A protein and the small-molecule ligand that binds it are described below.
Small molecule (SMILES): CC(C)[C@H](NC(=O)COc1ccccc1)C(=O)N[C@@H](Cc1ccccc1)[C@@H](O)[C@H]1O[C@@H]1Cc1ccccc1

Binding-site contacts:
Ligand atom C25 contacts residue ASP25 of chain 1.A at 3.5 Å.
Ligand atom O1 contacts residue ALA28 of chain 1.A at 3.5 Å.
Ligand atom C30 contacts residue PRO81 of chain 1.A at 3.5 Å (hydrophobic).
Ligand atom C8 contacts residue GLY48 of chain 1.A at 3.5 Å.
Ligand atom O4 contacts residue GLY27 of chain 1.A at 3.5 Å.
Ligand atom C24 contacts residue ASP25 of chain 1.A at 3.6 Å.
Ligand atom O1 contacts residue ASP29 of chain 1.A at 2.8 Å (salt-bridge).
Ligand atom C2 contacts residue ARG8 of chain 1.B at 3.7 Å.
Ligand atom C22 contacts residue ASP25 of chain 1.A at 3.5 Å.
Ligand atom C25 contacts residue GLY27 of chain 1.B at 3.6 Å.
Ligand atom N2 contacts residue GLY27 of chain 1.A at 3.1 Å (h-bond).
Ligand atom C15 contacts residue GLY27 of chain 1.A at 3.5 Å.
Ligand atom C18 contacts residue VAL82 of chain 1.B at 3.5 Å (hydrophobic).
Ligand atom C18 contacts residue PRO81 of chain 1.B at 3.6 Å (hydrophobic).
Ligand atom C27 contacts residue GLY27 of chain 1.B at 3.6 Å.
Ligand atom C23 contacts residue ASP25 of chain 1.A at 3.1 Å.
Ligand atom C11 contacts residue ILE84 of chain 1.A at 3.7 Å (hydrophobic).
Ligand atom C6 contacts residue PRO81 of chain 1.B at 3.7 Å (hydrophobic).
Ligand atom N1 contacts residue GLY48 of chain 1.A at 3.0 Å (h-bond).
Ligand atom O3 contacts residue GLY48 of chain 1.A at 3.7 Å.
Ligand atom C15 contacts residue ILE84 of chain 1.B at 3.6 Å (hydrophobic).
Ligand atom C24 contacts residue GLY27 of chain 1.B at 3.2 Å.
Ligand atom C2 contacts residue ASP29 of chain 1.A at 3.7 Å.
Ligand atom O2 contacts residue GLY48 of chain 1.A at 3.1 Å (h-bond).
Ligand atom C16 contacts residue ILE84 of chain 1.B at 3.5 Å (hydrophobic).
Ligand atom C7 contacts residue PRO81 of chain 1.B at 3.6 Å (hydrophobic).
Ligand atom C15 contacts residue ASP25 of chain 1.B at 3.1 Å.
Ligand atom C17 contacts residue ILE84 of chain 1.B at 3.3 Å (hydrophobic).
Ligand atom C21 contacts residue GLY27 of chain 1.A at 3.5 Å.
Ligand atom O4 contacts residue ASP25 of chain 1.B at 2.6 Å (salt-bridge).
Ligand atom C22 contacts residue ASP25 of chain 1.B at 3.3 Å.
Ligand atom C19 contacts residue VAL82 of chain 1.B at 3.0 Å (hydrophobic).
Ligand atom C19 contacts residue PRO81 of chain 1.B at 3.7 Å (hydrophobic).
Ligand atom C20 contacts residue VAL82 of chain 1.B at 3.0 Å (hydrophobic).
Ligand atom C21 contacts residue VAL82 of chain 1.B at 3.4 Å (hydrophobic).
Ligand atom O3 contacts residue ILE50 of chain 1.B at 3.6 Å.
Ligand atom O1 contacts residue GLY27 of chain 1.A at 3.5 Å (h-bond).
Ligand atom C4 contacts residue ARG8 of chain 1.B at 3.6 Å.
Ligand atom O4 contacts residue ASP25 of chain 1.A at 2.7 Å (salt-bridge).
Ligand atom O3 contacts residue GLY49 of chain 1.A at 3.5 Å.

Sequence of chain 1.B:
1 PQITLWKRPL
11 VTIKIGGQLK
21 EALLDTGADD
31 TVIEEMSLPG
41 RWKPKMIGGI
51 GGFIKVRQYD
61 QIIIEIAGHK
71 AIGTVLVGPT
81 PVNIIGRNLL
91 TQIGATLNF

Sequence of chain 1.A:
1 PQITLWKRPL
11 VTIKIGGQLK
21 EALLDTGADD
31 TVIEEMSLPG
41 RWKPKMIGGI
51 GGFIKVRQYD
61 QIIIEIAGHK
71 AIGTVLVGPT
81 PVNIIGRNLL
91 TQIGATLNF